Sequence of chain 1.E:
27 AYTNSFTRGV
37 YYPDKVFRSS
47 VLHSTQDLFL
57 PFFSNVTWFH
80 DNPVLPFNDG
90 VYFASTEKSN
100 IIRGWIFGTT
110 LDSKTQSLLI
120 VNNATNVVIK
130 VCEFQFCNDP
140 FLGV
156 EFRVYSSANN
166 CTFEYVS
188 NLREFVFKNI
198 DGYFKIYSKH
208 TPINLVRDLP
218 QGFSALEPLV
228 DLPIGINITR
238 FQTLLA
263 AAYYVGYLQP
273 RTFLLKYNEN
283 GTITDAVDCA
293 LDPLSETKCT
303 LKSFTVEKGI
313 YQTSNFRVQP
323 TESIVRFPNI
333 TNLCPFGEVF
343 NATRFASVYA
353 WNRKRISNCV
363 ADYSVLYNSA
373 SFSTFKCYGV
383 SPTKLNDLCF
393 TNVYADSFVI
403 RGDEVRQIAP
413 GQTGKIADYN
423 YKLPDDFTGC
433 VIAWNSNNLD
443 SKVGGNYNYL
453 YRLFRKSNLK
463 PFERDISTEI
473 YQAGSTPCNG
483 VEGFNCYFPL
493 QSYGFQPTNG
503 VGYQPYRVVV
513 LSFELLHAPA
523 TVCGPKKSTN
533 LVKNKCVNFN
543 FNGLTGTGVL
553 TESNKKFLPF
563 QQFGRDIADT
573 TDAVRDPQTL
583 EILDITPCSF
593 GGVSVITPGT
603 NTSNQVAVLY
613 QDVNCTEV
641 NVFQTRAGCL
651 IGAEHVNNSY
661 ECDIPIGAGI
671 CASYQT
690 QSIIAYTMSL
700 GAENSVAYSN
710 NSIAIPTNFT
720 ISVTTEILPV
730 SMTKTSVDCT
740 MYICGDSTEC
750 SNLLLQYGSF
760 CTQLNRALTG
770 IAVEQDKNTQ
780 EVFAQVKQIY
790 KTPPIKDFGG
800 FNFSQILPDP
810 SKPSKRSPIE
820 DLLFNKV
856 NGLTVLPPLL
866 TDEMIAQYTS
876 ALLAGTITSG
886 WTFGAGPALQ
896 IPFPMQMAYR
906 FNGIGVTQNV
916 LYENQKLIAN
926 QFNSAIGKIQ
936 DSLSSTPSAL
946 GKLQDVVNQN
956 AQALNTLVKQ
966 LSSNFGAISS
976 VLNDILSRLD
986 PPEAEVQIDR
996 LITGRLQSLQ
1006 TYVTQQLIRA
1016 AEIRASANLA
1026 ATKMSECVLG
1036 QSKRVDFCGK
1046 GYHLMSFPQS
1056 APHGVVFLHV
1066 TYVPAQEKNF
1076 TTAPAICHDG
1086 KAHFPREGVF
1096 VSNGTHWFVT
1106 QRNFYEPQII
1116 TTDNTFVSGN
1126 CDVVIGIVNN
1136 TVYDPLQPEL

This protein binds this small molecule.
Small molecule (SMILES): CC(=O)N[C@H]1[C@H](O[C@H]2[C@H](O)[C@@H](NC(C)=O)CO[C@@H]2CO)O[C@H](CO)[C@@H](O)[C@@H]1O

Binding-site contacts:
Ligand atom C6 contacts residue GLN926 of chain 1.E at 3.9 Å.
Ligand atom C7 contacts residue LEU922 of chain 1.E at 4.1 Å (hydrophobic).
Ligand atom C8 contacts residue ASN717 of chain 1.E at 4.3 Å.
Ligand atom O6 contacts residue THR719 of chain 1.E at 4.2 Å.
Ligand atom C2 contacts residue ASN717 of chain 1.E at 2.4 Å.
Ligand atom O4 contacts residue LEU922 of chain 1.E at 4.4 Å.
Ligand atom C3 contacts residue LEU922 of chain 1.E at 4.3 Å (hydrophobic).
Ligand atom N2 contacts residue ASN717 of chain 1.E at 2.8 Å (h-bond).
Ligand atom O7 contacts residue GLN1071 of chain 1.E at 4.1 Å.
Ligand atom O5 contacts residue GLN1071 of chain 1.E at 3.9 Å.
Ligand atom O7 contacts residue ASN717 of chain 1.E at 3.1 Å (h-bond).
Ligand atom C1 contacts residue GLN1071 of chain 1.E at 4.0 Å.
Ligand atom O5 contacts residue GLN926 of chain 1.E at 4.5 Å.
Ligand atom C3 contacts residue ASN717 of chain 1.E at 3.7 Å.
Ligand atom O6 contacts residue GLN926 of chain 1.E at 3.3 Å (h-bond).
Ligand atom C1 contacts residue ASN717 of chain 1.E at 1.4 Å.
Ligand atom O5 contacts residue ASN717 of chain 1.E at 2.4 Å (h-bond).
Ligand atom C5 contacts residue GLN926 of chain 1.E at 4.1 Å.
Ligand atom C5 contacts residue ASN717 of chain 1.E at 3.6 Å.
Ligand atom O7 contacts residue LEU922 of chain 1.E at 3.3 Å.
Ligand atom C2 contacts residue GLN1071 of chain 1.E at 4.5 Å.
Ligand atom C4 contacts residue ASN717 of chain 1.E at 4.2 Å.
Ligand atom C7 contacts residue ASN717 of chain 1.E at 3.1 Å.